Sequence of chain 1.B:
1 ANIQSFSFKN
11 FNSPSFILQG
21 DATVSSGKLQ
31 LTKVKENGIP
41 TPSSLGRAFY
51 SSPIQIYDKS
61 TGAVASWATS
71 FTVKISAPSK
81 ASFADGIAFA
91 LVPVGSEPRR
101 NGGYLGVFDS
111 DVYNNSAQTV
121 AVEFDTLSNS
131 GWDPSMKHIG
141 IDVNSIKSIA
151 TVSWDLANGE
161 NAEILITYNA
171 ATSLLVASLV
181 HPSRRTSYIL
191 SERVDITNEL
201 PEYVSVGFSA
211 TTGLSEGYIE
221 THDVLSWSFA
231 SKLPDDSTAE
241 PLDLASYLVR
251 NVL

This small molecule binds to this protein.
Small molecule (SMILES): CC(=O)N[C@@H]1[C@@H](O)[C@@H](O)[C@@H](CO)O[C@@H]1O

Binding-site contacts:
Ligand atom O7 contacts residue ARG100 of chain 1.B at 4.1 Å.
Ligand atom C8 contacts residue TYR104 of chain 1.B at 3.6 Å (hydrophobic).
Ligand atom C6 contacts residue LEU214 of chain 1.B at 3.5 Å (hydrophobic).
Ligand atom N2 contacts residue ASN129 of chain 1.B at 3.9 Å.
Ligand atom O4 contacts residue GLY102 of chain 1.B at 4.3 Å.
Ligand atom C3 contacts residue ASP85 of chain 1.B at 3.8 Å.
Ligand atom N2 contacts residue GLY103 of chain 1.B at 4.3 Å.
Ligand atom C8 contacts residue TRP132 of chain 1.B at 3.9 Å (hydrophobic).
Ligand atom C7 contacts residue GLY103 of chain 1.B at 3.7 Å.
Ligand atom C2 contacts residue GLY103 of chain 1.B at 4.3 Å.
Ligand atom C6 contacts residue TYR218 of chain 1.B at 3.8 Å (hydrophobic).
Ligand atom O7 contacts residue GLY103 of chain 1.B at 3.0 Å (h-bond).
Ligand atom C3 contacts residue GLY103 of chain 1.B at 4.1 Å.
Ligand atom O4 contacts residue ASP85 of chain 1.B at 2.5 Å (salt-bridge).
Ligand atom O3 contacts residue ASN129 of chain 1.B at 3.0 Å (h-bond).
Ligand atom C7 contacts residue LEU214 of chain 1.B at 4.3 Å (hydrophobic).
Ligand atom O4 contacts residue GLY213 of chain 1.B at 3.3 Å.
Ligand atom C6 contacts residue SER215 of chain 1.B at 3.8 Å.
Ligand atom O7 contacts residue GLY102 of chain 1.B at 3.7 Å.
Ligand atom O6 contacts residue SER215 of chain 1.B at 2.7 Å (h-bond).
Ligand atom C4 contacts residue LEU127 of chain 1.B at 3.5 Å (hydrophobic).
Ligand atom C4 contacts residue LEU214 of chain 1.B at 4.3 Å (hydrophobic).
Ligand atom C4 contacts residue ASP85 of chain 1.B at 3.4 Å.
Ligand atom O6 contacts residue LEU214 of chain 1.B at 4.3 Å.
Ligand atom C3 contacts residue LEU127 of chain 1.B at 3.6 Å (hydrophobic).
Ligand atom O6 contacts residue TYR218 of chain 1.B at 3.3 Å.
Ligand atom O3 contacts residue GLY103 of chain 1.B at 2.9 Å (h-bond).
Ligand atom O7 contacts residue LEU214 of chain 1.B at 3.6 Å.
Ligand atom C1 contacts residue LEU214 of chain 1.B at 3.7 Å (hydrophobic).
Ligand atom C8 contacts residue ARG100 of chain 1.B at 3.9 Å.
Ligand atom O3 contacts residue GLY102 of chain 1.B at 3.8 Å.
Ligand atom O3 contacts residue ASP85 of chain 1.B at 2.9 Å (salt-bridge).
Ligand atom C3 contacts residue ASN129 of chain 1.B at 3.5 Å.
Ligand atom O5 contacts residue LEU214 of chain 1.B at 3.7 Å.
Ligand atom C2 contacts residue LEU214 of chain 1.B at 3.7 Å (hydrophobic).
Ligand atom O7 contacts residue ASN101 of chain 1.B at 3.8 Å.
Ligand atom C6 contacts residue GLY213 of chain 1.B at 4.0 Å.
Ligand atom O3 contacts residue LEU127 of chain 1.B at 3.5 Å.
Ligand atom C5 contacts residue LEU214 of chain 1.B at 4.2 Å (hydrophobic).
Ligand atom O4 contacts residue LEU214 of chain 1.B at 3.3 Å (h-bond).